The small molecule below binds the protein below.
Small molecule (SMILES): C[C@@H]1CCCN1CCOc1ccc([C@@H]2c3ccc(O)cc3CC3(CC3)N2C(=O)c2ccccc2)cc1

Binding-site contacts:
Ligand atom C24 contacts residue ALA51 of chain 1.B at 3.6 Å (hydrophobic).
Ligand atom C1 contacts residue LEU47 of chain 1.B at 3.5 Å (hydrophobic).
Ligand atom C20 contacts residue LEU47 of chain 1.B at 3.8 Å (hydrophobic).
Ligand atom C26 contacts residue ASP52 of chain 1.B at 3.0 Å.
Ligand atom O2 contacts residue GLU54 of chain 1.B at 2.5 Å (salt-bridge).
Ligand atom C7 contacts residue LEU92 of chain 1.B at 3.7 Å (hydrophobic).
Ligand atom C14 contacts residue PHE126 of chain 1.B at 3.8 Å (hydrophobic).
Ligand atom C3 contacts residue GLU54 of chain 1.B at 3.2 Å.
Ligand atom C31 contacts residue ALA51 of chain 1.B at 3.9 Å (hydrophobic).
Ligand atom C25 contacts residue VAL234 of chain 1.B at 3.5 Å (hydrophobic).
Ligand atom C22 contacts residue ALA51 of chain 1.B at 3.7 Å (hydrophobic).
Ligand atom C29 contacts residue VAL234 of chain 1.B at 3.6 Å (hydrophobic).
Ligand atom C13 contacts residue LEU129 of chain 1.B at 3.7 Å (hydrophobic).
Ligand atom C27 contacts residue VAL234 of chain 1.B at 3.4 Å (hydrophobic).
Ligand atom C30 contacts residue TRP84 of chain 1.B at 3.7 Å (hydrophobic).
Ligand atom C31 contacts residue TRP84 of chain 1.B at 3.6 Å (hydrophobic).
Ligand atom N2 contacts residue ASP52 of chain 1.B at 3.3 Å (salt-bridge).
Ligand atom C30 contacts residue ASP52 of chain 1.B at 3.6 Å.
Ligand atom C15 contacts residue HIS225 of chain 1.B at 3.8 Å.
Ligand atom C1 contacts residue ALA51 of chain 1.B at 3.6 Å (hydrophobic).
Ligand atom C2 contacts residue GLU54 of chain 1.B at 3.1 Å.
Ligand atom C16 contacts residue HIS225 of chain 1.B at 3.8 Å.
Ligand atom C18 contacts residue MET89 of chain 1.B at 3.7 Å (hydrophobic).
Ligand atom O1 contacts residue LEU47 of chain 1.B at 3.3 Å.
Ligand atom O2 contacts residue ARG95 of chain 1.B at 3.0 Å (salt-bridge).
Ligand atom C14 contacts residue ILE125 of chain 1.B at 3.7 Å (hydrophobic).
Ligand atom O2 contacts residue LEU88 of chain 1.B at 3.9 Å.
Ligand atom C28 contacts residue VAL234 of chain 1.B at 3.2 Å (hydrophobic).
Ligand atom C27 contacts residue ASP52 of chain 1.B at 3.3 Å.
Ligand atom C31 contacts residue ASP52 of chain 1.B at 3.4 Å.
Ligand atom C29 contacts residue ASP52 of chain 1.B at 3.7 Å.
Ligand atom O3 contacts residue VAL234 of chain 1.B at 3.7 Å.
Ligand atom C17 contacts residue MET89 of chain 1.B at 3.7 Å (hydrophobic).
Ligand atom C14 contacts residue MET122 of chain 1.B at 3.6 Å (hydrophobic).
Ligand atom C18 contacts residue LEU85 of chain 1.B at 3.6 Å (hydrophobic).
Ligand atom C15 contacts residue MET122 of chain 1.B at 3.8 Å (hydrophobic).
Ligand atom N2 contacts residue VAL234 of chain 1.B at 3.2 Å (h-bond).
Ligand atom C12 contacts residue PHE105 of chain 1.B at 3.8 Å (hydrophobic).
Ligand atom C23 contacts residue ALA51 of chain 1.B at 3.5 Å (hydrophobic).
Ligand atom C30 contacts residue VAL234 of chain 1.B at 3.3 Å (hydrophobic).

Sequence of chain 1.B:
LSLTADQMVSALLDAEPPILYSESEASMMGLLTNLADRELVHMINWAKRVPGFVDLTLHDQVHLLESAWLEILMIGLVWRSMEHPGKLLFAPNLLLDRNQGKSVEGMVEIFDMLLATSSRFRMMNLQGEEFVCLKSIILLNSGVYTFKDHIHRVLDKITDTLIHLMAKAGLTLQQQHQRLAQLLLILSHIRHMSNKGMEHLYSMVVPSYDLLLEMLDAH